Sequence of chain 1.A:
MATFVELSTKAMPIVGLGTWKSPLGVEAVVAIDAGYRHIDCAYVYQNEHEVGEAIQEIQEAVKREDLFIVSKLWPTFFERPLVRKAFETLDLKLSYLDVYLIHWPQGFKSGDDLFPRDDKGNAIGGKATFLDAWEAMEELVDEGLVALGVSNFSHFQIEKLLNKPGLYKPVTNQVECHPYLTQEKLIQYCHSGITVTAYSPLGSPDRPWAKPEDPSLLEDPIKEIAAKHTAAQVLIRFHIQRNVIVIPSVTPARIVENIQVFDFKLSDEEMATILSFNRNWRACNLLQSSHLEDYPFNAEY

Binding-site contacts:
Ligand atom C13 contacts residue TRP21 of chain 1.A at 3.7 Å (hydrophobic).
Ligand atom C15 contacts residue TRP21 of chain 1.A at 3.4 Å (hydrophobic).
Ligand atom C19 contacts residue LEU301 of chain 1.A at 3.4 Å (hydrophobic).
Ligand atom C20 contacts residue LEU301 of chain 1.A at 4.1 Å (hydrophobic).
Ligand atom C9 contacts residue TRP220 of chain 1.A at 3.6 Å (hydrophobic).
Ligand atom C9 contacts residue CYS299 of chain 1.A at 3.6 Å (hydrophobic).
Ligand atom O2 contacts residue TRP21 of chain 1.A at 3.5 Å.
Ligand atom O3 contacts residue HIS111 of chain 1.A at 2.8 Å (h-bond).
Ligand atom C20 contacts residue PHE123 of chain 1.A at 3.2 Å (hydrophobic).
Ligand atom C16 contacts residue PHE123 of chain 1.A at 3.3 Å (hydrophobic).
Ligand atom S contacts residue PHE123 of chain 1.A at 3.6 Å.
Ligand atom C10 contacts residue TRP21 of chain 1.A at 3.9 Å (hydrophobic).
Ligand atom O1 contacts residue ARG125 of chain 1.A at 4.1 Å.
Ligand atom C17 contacts residue PHE123 of chain 1.A at 3.5 Å (hydrophobic).
Ligand atom F contacts residue TYR49 of chain 1.A at 3.5 Å.
Ligand atom O3 contacts residue NAP1 of chain 1.B at 3.4 Å.
Ligand atom S contacts residue ARG125 of chain 1.A at 4.0 Å.
Ligand atom C11 contacts residue NAP1 of chain 1.B at 3.4 Å.
Ligand atom C16 contacts residue VAL48 of chain 1.A at 3.9 Å (hydrophobic).
Ligand atom C14 contacts residue TYR49 of chain 1.A at 3.8 Å (hydrophobic).
Ligand atom C11 contacts residue TRP21 of chain 1.A at 3.5 Å (hydrophobic).
Ligand atom C12 contacts residue NAP1 of chain 1.B at 3.1 Å.
Ligand atom C7 contacts residue TRP220 of chain 1.A at 4.1 Å (hydrophobic).
Ligand atom C2 contacts residue PHE123 of chain 1.A at 3.4 Å (hydrophobic).
Ligand atom C1 contacts residue GLN303 of chain 1.A at 3.8 Å.
Ligand atom C6 contacts residue LEU301 of chain 1.A at 3.8 Å (hydrophobic).
Ligand atom C8 contacts residue TRP220 of chain 1.A at 3.8 Å (hydrophobic).
Ligand atom F contacts residue TRP21 of chain 1.A at 3.6 Å.
Ligand atom O3 contacts residue TYR49 of chain 1.A at 3.3 Å (h-bond).
Ligand atom C14 contacts residue TRP21 of chain 1.A at 3.0 Å (hydrophobic).
Ligand atom C1 contacts residue GLY129 of chain 1.A at 3.8 Å.
Ligand atom F contacts residue VAL48 of chain 1.A at 3.0 Å.
Ligand atom O2 contacts residue NAP1 of chain 1.B at 3.1 Å (h-bond).
Ligand atom C19 contacts residue PHE123 of chain 1.A at 3.8 Å (hydrophobic).
Ligand atom C12 contacts residue HIS111 of chain 1.A at 3.9 Å.
Ligand atom C15 contacts residue VAL48 of chain 1.A at 3.8 Å (hydrophobic).
Ligand atom C1 contacts residue ARG125 of chain 1.A at 3.8 Å.
Ligand atom C5 contacts residue LEU301 of chain 1.A at 3.8 Å (hydrophobic).
Ligand atom O2 contacts residue TYR49 of chain 1.A at 2.4 Å (h-bond).
Ligand atom C12 contacts residue TYR49 of chain 1.A at 3.2 Å (hydrophobic).

The small molecule below binds the protein below.
Small molecule (SMILES): CC1=C(CC(=O)O)c2cc(F)ccc2/C1=C\c1ccc([S@@](C)=O)cc1